Binding-site contacts:
Ligand atom C26 contacts residue TRP410 of chain 1.A at 3.8 Å (hydrophobic).
Ligand atom N02 contacts residue TRP319 of chain 1.A at 2.6 Å (h-bond).
Ligand atom C04 contacts residue HEM1 of chain 1.C at 3.8 Å.
Ligand atom C02 contacts residue GLU324 of chain 1.A at 3.4 Å.
Ligand atom C26 contacts residue HEM1 of chain 1.C at 3.3 Å.
Ligand atom C11 contacts residue PHE316 of chain 1.A at 3.8 Å (hydrophobic).
Ligand atom C08 contacts residue HEM1 of chain 1.C at 4.0 Å.
Ligand atom C21 contacts residue TRP410 of chain 1.A at 3.9 Å (hydrophobic).
Ligand atom C09 contacts residue HEM1 of chain 1.C at 3.5 Å.
Ligand atom C21 contacts residue HEM1 of chain 1.C at 3.9 Å.
Ligand atom C02 contacts residue PRO297 of chain 1.A at 3.8 Å (hydrophobic).
Ligand atom N02 contacts residue HEM1 of chain 1.C at 3.4 Å.
Ligand atom N28 contacts residue LEU68 of chain 1.A at 3.3 Å.
Ligand atom C06 contacts residue VAL299 of chain 1.A at 3.6 Å (hydrophobic).
Ligand atom C22 contacts residue GOL1 of chain 1.F at 3.8 Å.
Ligand atom C09 contacts residue GLU324 of chain 1.A at 3.2 Å.
Ligand atom C02 contacts residue TRP319 of chain 1.A at 3.8 Å (hydrophobic).
Ligand atom C15 contacts residue HEM1 of chain 1.C at 3.1 Å.
Ligand atom C27 contacts residue LEU68 of chain 1.A at 4.0 Å (hydrophobic).
Ligand atom C26 contacts residue TYR438 of chain 1.A at 3.6 Å (hydrophobic).
Ligand atom C25 contacts residue TYR438 of chain 1.A at 3.9 Å (hydrophobic).
Ligand atom C03 contacts residue HEM1 of chain 1.C at 3.2 Å.
Ligand atom N02 contacts residue TYR320 of chain 1.A at 3.6 Å.
Ligand atom C15 contacts residue TRP410 of chain 1.A at 3.6 Å (hydrophobic).
Ligand atom C14 contacts residue HEM1 of chain 1.C at 3.5 Å.
Ligand atom C12 contacts residue HEM1 of chain 1.C at 3.1 Å.
Ligand atom N01 contacts residue GLU324 of chain 1.A at 2.9 Å (salt-bridge).
Ligand atom C11 contacts residue HEM1 of chain 1.C at 3.2 Å.
Ligand atom C10 contacts residue GLU324 of chain 1.A at 3.5 Å.
Ligand atom N02 contacts residue PRO297 of chain 1.A at 3.7 Å.
Ligand atom C24 contacts residue GOL1 of chain 1.F at 3.9 Å.
Ligand atom C07 contacts residue VAL299 of chain 1.A at 3.2 Å (hydrophobic).
Ligand atom N01 contacts residue HEM1 of chain 1.C at 3.9 Å.
Ligand atom N02 contacts residue MET321 of chain 1.A at 4.0 Å.
Ligand atom N28 contacts residue TRP37 of chain 1.B at 3.6 Å.
Ligand atom C23 contacts residue GOL1 of chain 1.F at 3.5 Å.
Ligand atom C02 contacts residue HEM1 of chain 1.C at 3.7 Å.
Ligand atom N02 contacts residue GLU324 of chain 1.A at 2.8 Å (salt-bridge).
Ligand atom N13 contacts residue HEM1 of chain 1.C at 3.2 Å (h-bond).
Ligand atom C03 contacts residue PRO297 of chain 1.A at 3.9 Å (hydrophobic).

Sequence of chain 1.B:
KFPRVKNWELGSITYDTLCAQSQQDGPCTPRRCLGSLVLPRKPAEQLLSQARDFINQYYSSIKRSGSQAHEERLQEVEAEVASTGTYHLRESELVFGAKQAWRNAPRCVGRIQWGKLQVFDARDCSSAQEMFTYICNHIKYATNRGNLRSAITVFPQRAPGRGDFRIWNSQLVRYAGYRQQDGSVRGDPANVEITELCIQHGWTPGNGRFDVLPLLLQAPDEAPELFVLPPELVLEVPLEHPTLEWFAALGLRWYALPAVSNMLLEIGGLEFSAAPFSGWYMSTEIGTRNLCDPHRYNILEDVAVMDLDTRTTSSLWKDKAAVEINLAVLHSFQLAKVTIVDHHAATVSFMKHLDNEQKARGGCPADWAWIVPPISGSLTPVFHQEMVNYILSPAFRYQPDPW

Sequence of chain 1.A:
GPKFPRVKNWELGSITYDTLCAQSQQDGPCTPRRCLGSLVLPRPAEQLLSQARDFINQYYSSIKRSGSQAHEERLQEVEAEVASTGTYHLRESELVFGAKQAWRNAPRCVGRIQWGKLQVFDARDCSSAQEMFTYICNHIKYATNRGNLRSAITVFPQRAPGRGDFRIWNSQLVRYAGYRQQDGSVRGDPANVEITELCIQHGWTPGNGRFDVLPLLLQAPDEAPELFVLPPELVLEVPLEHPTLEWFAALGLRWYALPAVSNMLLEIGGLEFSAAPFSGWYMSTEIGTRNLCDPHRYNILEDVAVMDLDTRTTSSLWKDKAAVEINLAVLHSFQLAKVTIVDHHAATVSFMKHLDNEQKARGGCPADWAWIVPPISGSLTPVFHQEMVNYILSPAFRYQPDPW

A small-molecule ligand and the protein it binds are described below.
Small molecule (SMILES): Cc1cc(N)nc2cc(CNCCc3ccc(C#N)cc3)ccc12